Sequence of chain 1.B:
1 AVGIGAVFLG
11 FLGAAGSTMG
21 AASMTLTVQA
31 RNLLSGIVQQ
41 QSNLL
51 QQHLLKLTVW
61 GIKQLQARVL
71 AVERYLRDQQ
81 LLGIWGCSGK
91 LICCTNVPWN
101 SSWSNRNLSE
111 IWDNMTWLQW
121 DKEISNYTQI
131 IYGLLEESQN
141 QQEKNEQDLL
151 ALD

The protein below binds the small molecule below.
Small molecule (SMILES): CC(=O)N[C@H]1[C@H](O[C@H]2[C@H](O)[C@@H](NC(C)=O)CO[C@@H]2CO)O[C@H](CO)[C@@H](O[C@@H]2O[C@H](CO)[C@@H](O)[C@H](O)[C@@H]2O)[C@@H]1O

Binding-site contacts:
Ligand atom C7 contacts residue ASN126 of chain 1.B at 3.2 Å.
Ligand atom C8 contacts residue ASN126 of chain 1.B at 4.3 Å.
Ligand atom C1 contacts residue ASN126 of chain 1.B at 1.4 Å.
Ligand atom C3 contacts residue ASN126 of chain 1.B at 3.8 Å.
Ligand atom C5 contacts residue ASN126 of chain 1.B at 3.7 Å.
Ligand atom O7 contacts residue GLU123 of chain 1.B at 3.6 Å.
Ligand atom C7 contacts residue GLU123 of chain 1.B at 3.7 Å.
Ligand atom O5 contacts residue ASN126 of chain 1.B at 2.4 Å (h-bond).
Ligand atom C8 contacts residue LYS122 of chain 1.B at 4.5 Å.
Ligand atom C8 contacts residue GLU123 of chain 1.B at 3.6 Å.
Ligand atom O7 contacts residue ASN126 of chain 1.B at 3.2 Å (h-bond).
Ligand atom C4 contacts residue ASN126 of chain 1.B at 4.3 Å.
Ligand atom N2 contacts residue ASN126 of chain 1.B at 2.8 Å (h-bond).
Ligand atom C2 contacts residue ASN126 of chain 1.B at 2.4 Å.